Sequence of chain 1.E:
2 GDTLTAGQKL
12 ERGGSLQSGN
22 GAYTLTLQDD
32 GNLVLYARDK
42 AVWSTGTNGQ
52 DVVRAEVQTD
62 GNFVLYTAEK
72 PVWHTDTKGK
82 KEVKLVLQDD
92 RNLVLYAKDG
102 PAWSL

This small molecule binds to this protein.
Small molecule (SMILES): CO[C@H]1O[C@H](CO)[C@@H](O)[C@H](O)[C@@H]1O

Binding-site contacts:
Ligand atom O3 contacts residue GLN29 of chain 1.E at 2.7 Å (h-bond).
Ligand atom C4 contacts residue TYR37 of chain 1.E at 3.7 Å (hydrophobic).
Ligand atom O3 contacts residue ASP31 of chain 1.E at 3.2 Å (salt-bridge).
Ligand atom O6 contacts residue SER45 of chain 1.E at 3.3 Å (h-bond).
Ligand atom O2 contacts residue ASN33 of chain 1.E at 2.8 Å (h-bond).
Ligand atom C2 contacts residue GLN29 of chain 1.E at 4.4 Å.
Ligand atom C6 contacts residue VAL35 of chain 1.E at 3.6 Å (hydrophobic).
Ligand atom C4 contacts residue VAL35 of chain 1.E at 3.9 Å (hydrophobic).
Ligand atom O5 contacts residue ASN33 of chain 1.E at 3.3 Å (h-bond).
Ligand atom O3 contacts residue TYR37 of chain 1.E at 4.0 Å.
Ligand atom C2 contacts residue ASP31 of chain 1.E at 4.2 Å.
Ligand atom O4 contacts residue GLN29 of chain 1.E at 3.8 Å.
Ligand atom O4 contacts residue VAL35 of chain 1.E at 3.9 Å.
Ligand atom O4 contacts residue TYR37 of chain 1.E at 2.4 Å (h-bond).
Ligand atom O2 contacts residue ASP31 of chain 1.E at 3.7 Å.
Ligand atom O4 contacts residue ALA42 of chain 1.E at 4.5 Å.
Ligand atom C4 contacts residue ASN33 of chain 1.E at 3.9 Å.
Ligand atom O2 contacts residue GLN29 of chain 1.E at 3.8 Å.
Ligand atom C3 contacts residue TYR37 of chain 1.E at 4.3 Å (hydrophobic).
Ligand atom C6 contacts residue ALA42 of chain 1.E at 4.0 Å (hydrophobic).
Ligand atom C1 contacts residue ASN33 of chain 1.E at 4.0 Å.
Ligand atom C4 contacts residue GLN29 of chain 1.E at 4.0 Å.
Ligand atom O2 contacts residue ASN49 of chain 1.E at 3.2 Å.
Ligand atom O6 contacts residue ALA42 of chain 1.E at 4.2 Å.
Ligand atom C2 contacts residue ASN49 of chain 1.E at 4.2 Å.
Ligand atom C3 contacts residue GLN29 of chain 1.E at 3.9 Å.
Ligand atom C6 contacts residue SER45 of chain 1.E at 3.7 Å.
Ligand atom C3 contacts residue ASP31 of chain 1.E at 4.3 Å.
Ligand atom C5 contacts residue ASN33 of chain 1.E at 4.0 Å.
Ligand atom C6 contacts residue ASN33 of chain 1.E at 4.1 Å.
Ligand atom O5 contacts residue SER45 of chain 1.E at 4.4 Å.
Ligand atom C2 contacts residue ASN33 of chain 1.E at 3.9 Å.
Ligand atom C1 contacts residue ASN49 of chain 1.E at 4.0 Å.
Ligand atom C3 contacts residue ASN33 of chain 1.E at 4.4 Å.